Sequence of chain 1.E:
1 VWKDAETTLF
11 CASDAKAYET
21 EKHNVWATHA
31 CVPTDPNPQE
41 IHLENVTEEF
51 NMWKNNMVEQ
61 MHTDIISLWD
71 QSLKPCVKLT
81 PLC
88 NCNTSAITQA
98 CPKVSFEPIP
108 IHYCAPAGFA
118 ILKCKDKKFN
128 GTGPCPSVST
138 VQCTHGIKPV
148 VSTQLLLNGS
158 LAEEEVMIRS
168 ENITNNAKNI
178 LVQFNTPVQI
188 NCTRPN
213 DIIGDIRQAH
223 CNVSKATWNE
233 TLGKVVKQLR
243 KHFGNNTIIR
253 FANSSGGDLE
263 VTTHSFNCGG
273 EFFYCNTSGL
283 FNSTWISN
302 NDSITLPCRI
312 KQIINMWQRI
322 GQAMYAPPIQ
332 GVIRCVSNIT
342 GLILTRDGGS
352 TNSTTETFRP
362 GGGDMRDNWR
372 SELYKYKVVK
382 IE

This protein binds this small molecule.
Small molecule (SMILES): CC(=O)N[C@H]1[C@H](O[C@H]2[C@H](O)[C@@H](NC(C)=O)CO[C@@H]2CO)O[C@H](CO)[C@@H](O[C@@H]2O[C@H](CO)[C@@H](O)[C@H](O)[C@@H]2O)[C@@H]1O

Binding-site contacts:
Ligand atom O5 contacts residue ASN278 of chain 1.E at 2.4 Å (h-bond).
Ligand atom N2 contacts residue ASN278 of chain 1.E at 2.9 Å (h-bond).
Ligand atom C5 contacts residue SER280 of chain 1.E at 3.2 Å.
Ligand atom O7 contacts residue NAG1 of chain 1.O at 3.2 Å.
Ligand atom C8 contacts residue NAG1 of chain 1.O at 4.5 Å.
Ligand atom O6 contacts residue SER280 of chain 1.E at 3.6 Å (h-bond).
Ligand atom O6 contacts residue ASN278 of chain 1.E at 4.5 Å.
Ligand atom C2 contacts residue ASN278 of chain 1.E at 2.4 Å.
Ligand atom C1 contacts residue NAG1 of chain 1.O at 4.1 Å.
Ligand atom O3 contacts residue NAG1 of chain 1.O at 3.5 Å (h-bond).
Ligand atom C7 contacts residue NAG1 of chain 1.O at 3.8 Å.
Ligand atom C7 contacts residue ASN278 of chain 1.E at 3.3 Å.
Ligand atom O7 contacts residue ASN278 of chain 1.E at 3.2 Å (h-bond).
Ligand atom C3 contacts residue ASN278 of chain 1.E at 3.8 Å.
Ligand atom O4 contacts residue NAG1 of chain 1.O at 3.3 Å (h-bond).
Ligand atom O5 contacts residue SER280 of chain 1.E at 2.8 Å (h-bond).
Ligand atom C1 contacts residue SER280 of chain 1.E at 3.2 Å.
Ligand atom N2 contacts residue NAG1 of chain 1.O at 4.4 Å.
Ligand atom C3 contacts residue NAG1 of chain 1.O at 3.3 Å.
Ligand atom C5 contacts residue NAG1 of chain 1.O at 4.5 Å.
Ligand atom C8 contacts residue ASN278 of chain 1.E at 4.0 Å.
Ligand atom C4 contacts residue ASN278 of chain 1.E at 4.2 Å.
Ligand atom C6 contacts residue SER280 of chain 1.E at 3.6 Å.
Ligand atom C1 contacts residue ASN278 of chain 1.E at 1.4 Å.
Ligand atom O5 contacts residue NAG1 of chain 1.O at 3.5 Å (h-bond).
Ligand atom C5 contacts residue ASN278 of chain 1.E at 3.7 Å.
Ligand atom O7 contacts residue ASN255 of chain 1.E at 4.5 Å.
Ligand atom C4 contacts residue NAG1 of chain 1.O at 3.8 Å.